This protein binds this small molecule.
Small molecule (SMILES): Nc1ccn([C@H]2C[C@H](O)[C@@H](COP(=O)(O)O)O2)c(=O)n1

Binding-site contacts:
Ligand atom OP2 contacts residue LYS21 of chain 2.C at 2.7 Å (salt-bridge).
Ligand atom C5' contacts residue ARG412 of chain 3.A at 3.0 Å.
Ligand atom P contacts residue ARG412 of chain 3.A at 2.7 Å.
Ligand atom OP1 contacts residue ARG412 of chain 3.A at 3.8 Å.
Ligand atom C4' contacts residue ASN414 of chain 3.A at 3.0 Å.
Ligand atom C5' contacts residue ASN414 of chain 3.A at 3.3 Å.
Ligand atom C2' contacts residue VAL47 of chain 3.A at 4.3 Å (hydrophobic).
Ligand atom O3' contacts residue VAL47 of chain 3.A at 3.1 Å.
Ligand atom C4' contacts residue VAL47 of chain 3.A at 4.1 Å (hydrophobic).
Ligand atom OP2 contacts residue ARG412 of chain 3.A at 1.4 Å (salt-bridge).
Ligand atom OP1 contacts residue ARG18 of chain 2.C at 4.0 Å.
Ligand atom OP2 contacts residue ARG18 of chain 2.C at 3.7 Å.
Ligand atom O3' contacts residue ARG412 of chain 3.A at 4.3 Å.
Ligand atom C3' contacts residue ASN414 of chain 3.A at 4.5 Å.
Ligand atom C1' contacts residue ASN414 of chain 3.A at 4.1 Å.
Ligand atom O5' contacts residue ARG412 of chain 3.A at 3.1 Å (salt-bridge).
Ligand atom C3' contacts residue VAL47 of chain 3.A at 4.0 Å (hydrophobic).
Ligand atom O4' contacts residue ASN414 of chain 3.A at 2.9 Å (h-bond).
Ligand atom C4' contacts residue ARG412 of chain 3.A at 4.3 Å.
Ligand atom OP1 contacts residue LYS21 of chain 2.C at 3.9 Å.
Ligand atom P contacts residue LYS21 of chain 2.C at 3.4 Å.

Sequence of chain 2.C:
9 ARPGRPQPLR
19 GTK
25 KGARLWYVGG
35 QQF

Sequence of chain 3.A:
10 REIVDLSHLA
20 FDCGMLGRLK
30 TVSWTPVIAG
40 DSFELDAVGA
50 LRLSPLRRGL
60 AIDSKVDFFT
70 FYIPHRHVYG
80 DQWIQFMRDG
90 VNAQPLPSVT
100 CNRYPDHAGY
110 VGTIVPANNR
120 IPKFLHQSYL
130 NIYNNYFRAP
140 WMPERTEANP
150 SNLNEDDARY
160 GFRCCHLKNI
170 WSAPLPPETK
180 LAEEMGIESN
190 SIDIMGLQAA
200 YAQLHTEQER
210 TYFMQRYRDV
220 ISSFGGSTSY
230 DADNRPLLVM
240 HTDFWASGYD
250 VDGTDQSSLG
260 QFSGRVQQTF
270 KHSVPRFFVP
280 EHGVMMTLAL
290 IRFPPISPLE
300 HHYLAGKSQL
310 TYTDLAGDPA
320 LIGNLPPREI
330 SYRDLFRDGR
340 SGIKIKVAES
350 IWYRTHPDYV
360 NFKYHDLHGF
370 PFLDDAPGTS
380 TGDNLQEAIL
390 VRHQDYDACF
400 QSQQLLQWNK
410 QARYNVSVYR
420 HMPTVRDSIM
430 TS